Sequence of chain 1.C:
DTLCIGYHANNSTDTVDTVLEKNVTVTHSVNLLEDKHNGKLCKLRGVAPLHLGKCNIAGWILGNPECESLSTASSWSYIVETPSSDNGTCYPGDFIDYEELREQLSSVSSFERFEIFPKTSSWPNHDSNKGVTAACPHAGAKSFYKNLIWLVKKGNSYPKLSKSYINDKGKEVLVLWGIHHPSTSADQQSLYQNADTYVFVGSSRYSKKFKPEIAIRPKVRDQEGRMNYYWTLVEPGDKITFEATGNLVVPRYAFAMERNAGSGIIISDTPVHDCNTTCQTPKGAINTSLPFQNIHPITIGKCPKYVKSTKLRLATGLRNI

Binding-site contacts:
Ligand atom C1 contacts residue THR133 of chain 1.C at 3.4 Å.
Ligand atom N5 contacts residue VAL132 of chain 1.C at 3.2 Å (h-bond).
Ligand atom O3 contacts residue LYS219 of chain 1.C at 2.5 Å (salt-bridge).
Ligand atom O4 contacts residue VAL132 of chain 1.C at 3.9 Å.
Ligand atom N5 contacts residue TRP150 of chain 1.C at 3.8 Å.
Ligand atom O1A contacts residue VAL132 of chain 1.C at 3.9 Å.
Ligand atom C10 contacts residue VAL132 of chain 1.C at 3.8 Å (hydrophobic).
Ligand atom C4 contacts residue VAL132 of chain 1.C at 3.7 Å (hydrophobic).
Ligand atom C7 contacts residue TRP150 of chain 1.C at 4.0 Å (hydrophobic).
Ligand atom O8 contacts residue GLN223 of chain 1.C at 3.4 Å (h-bond).
Ligand atom O7 contacts residue ASP187 of chain 1.C at 4.0 Å.
Ligand atom O10 contacts residue LYS130 of chain 1.C at 3.2 Å (salt-bridge).
Ligand atom O10 contacts residue TRP150 of chain 1.C at 3.9 Å.
Ligand atom O4 contacts residue GLN223 of chain 1.C at 3.8 Å.
Ligand atom O1B contacts residue LYS142 of chain 1.C at 3.9 Å.
Ligand atom O8 contacts residue TYR91 of chain 1.C at 3.1 Å (h-bond).
Ligand atom C4 contacts residue ASP222 of chain 1.C at 3.4 Å.
Ligand atom O9 contacts residue TYR91 of chain 1.C at 4.0 Å.
Ligand atom C1 contacts residue ALA134 of chain 1.C at 3.7 Å (hydrophobic).
Ligand atom O1A contacts residue ALA134 of chain 1.C at 3.8 Å.
Ligand atom O9 contacts residue SER183 of chain 1.C at 3.9 Å.
Ligand atom O2 contacts residue SER190 of chain 1.C at 3.3 Å (h-bond).
Ligand atom C1 contacts residue GLN223 of chain 1.C at 4.0 Å.
Ligand atom O8 contacts residue TRP150 of chain 1.C at 3.6 Å.
Ligand atom O4 contacts residue ASP222 of chain 1.C at 2.9 Å (salt-bridge).
Ligand atom C10 contacts residue LEU191 of chain 1.C at 3.8 Å (hydrophobic).
Ligand atom O3 contacts residue ASP222 of chain 1.C at 3.9 Å.
Ligand atom C9 contacts residue ASP187 of chain 1.C at 3.9 Å.
Ligand atom C5 contacts residue VAL132 of chain 1.C at 4.0 Å (hydrophobic).
Ligand atom O1A contacts residue GLN223 of chain 1.C at 3.7 Å.
Ligand atom O1A contacts residue THR133 of chain 1.C at 2.6 Å (h-bond).
Ligand atom O1B contacts residue ALA134 of chain 1.C at 2.8 Å (h-bond).
Ligand atom C3 contacts residue LYS219 of chain 1.C at 3.8 Å.
Ligand atom C11 contacts residue LEU191 of chain 1.C at 3.6 Å (hydrophobic).
Ligand atom O10 contacts residue LEU191 of chain 1.C at 3.8 Å.
Ligand atom O1B contacts residue THR133 of chain 1.C at 3.5 Å.
Ligand atom O8 contacts residue HIS180 of chain 1.C at 4.0 Å.
Ligand atom O4 contacts residue LYS142 of chain 1.C at 3.7 Å.
Ligand atom O10 contacts residue VAL132 of chain 1.C at 3.8 Å.
Ligand atom C10 contacts residue LYS130 of chain 1.C at 3.9 Å.

This small molecule binds to this protein.
Small molecule (SMILES): CC(=O)N[C@H]1[C@H](O[C@H]2[C@@H](O)[C@@H](CO)OC[C@@H]2O)O[C@H](CO)[C@@H](O[C@@H]2O[C@H](CO[C@]3(C(=O)O)C[C@H](O)[C@@H](NC(C)=O)[C@H]([C@H](O)[C@H](O)CO)O3)[C@H](O)[C@H](O)[C@H]2O)[C@@H]1O